The protein below binds the small molecule below.
Small molecule (SMILES): CC(=O)N[C@H]1[C@H](O[C@H]2[C@H](O)[C@@H](NC(C)=O)CO[C@@H]2CO)O[C@H](CO)[C@@H](O)[C@@H]1O

Binding-site contacts:
Ligand atom N2 contacts residue ASN1098 of chain 1.A at 2.9 Å (h-bond).
Ligand atom C7 contacts residue ASN1098 of chain 1.A at 3.5 Å.
Ligand atom C5 contacts residue HIS1101 of chain 1.A at 4.3 Å.
Ligand atom C6 contacts residue HIS1101 of chain 1.A at 3.9 Å.
Ligand atom C5 contacts residue PHE1103 of chain 1.A at 4.4 Å (hydrophobic).
Ligand atom C6 contacts residue PHE1103 of chain 1.A at 3.6 Å (hydrophobic).
Ligand atom O5 contacts residue HIS1101 of chain 1.A at 4.4 Å.
Ligand atom C5 contacts residue ASN1098 of chain 1.A at 3.7 Å.
Ligand atom O6 contacts residue PHE1103 of chain 1.A at 4.1 Å.
Ligand atom O7 contacts residue THR1100 of chain 1.A at 3.0 Å (h-bond).
Ligand atom O5 contacts residue ASN1098 of chain 1.A at 2.5 Å (h-bond).
Ligand atom C8 contacts residue HIS1101 of chain 1.A at 4.2 Å.
Ligand atom C2 contacts residue ASN1098 of chain 1.A at 2.5 Å.
Ligand atom C1 contacts residue THR1100 of chain 1.A at 3.9 Å.
Ligand atom O5 contacts residue PHE1103 of chain 1.A at 4.0 Å.
Ligand atom C3 contacts residue ASN1098 of chain 1.A at 3.8 Å.
Ligand atom C8 contacts residue ASN1098 of chain 1.A at 3.8 Å.
Ligand atom C4 contacts residue ASN1098 of chain 1.A at 4.3 Å.
Ligand atom C1 contacts residue ASN1098 of chain 1.A at 1.4 Å.
Ligand atom C7 contacts residue THR1100 of chain 1.A at 4.1 Å.
Ligand atom O7 contacts residue ASN1098 of chain 1.A at 3.8 Å.

Sequence of chain 1.A:
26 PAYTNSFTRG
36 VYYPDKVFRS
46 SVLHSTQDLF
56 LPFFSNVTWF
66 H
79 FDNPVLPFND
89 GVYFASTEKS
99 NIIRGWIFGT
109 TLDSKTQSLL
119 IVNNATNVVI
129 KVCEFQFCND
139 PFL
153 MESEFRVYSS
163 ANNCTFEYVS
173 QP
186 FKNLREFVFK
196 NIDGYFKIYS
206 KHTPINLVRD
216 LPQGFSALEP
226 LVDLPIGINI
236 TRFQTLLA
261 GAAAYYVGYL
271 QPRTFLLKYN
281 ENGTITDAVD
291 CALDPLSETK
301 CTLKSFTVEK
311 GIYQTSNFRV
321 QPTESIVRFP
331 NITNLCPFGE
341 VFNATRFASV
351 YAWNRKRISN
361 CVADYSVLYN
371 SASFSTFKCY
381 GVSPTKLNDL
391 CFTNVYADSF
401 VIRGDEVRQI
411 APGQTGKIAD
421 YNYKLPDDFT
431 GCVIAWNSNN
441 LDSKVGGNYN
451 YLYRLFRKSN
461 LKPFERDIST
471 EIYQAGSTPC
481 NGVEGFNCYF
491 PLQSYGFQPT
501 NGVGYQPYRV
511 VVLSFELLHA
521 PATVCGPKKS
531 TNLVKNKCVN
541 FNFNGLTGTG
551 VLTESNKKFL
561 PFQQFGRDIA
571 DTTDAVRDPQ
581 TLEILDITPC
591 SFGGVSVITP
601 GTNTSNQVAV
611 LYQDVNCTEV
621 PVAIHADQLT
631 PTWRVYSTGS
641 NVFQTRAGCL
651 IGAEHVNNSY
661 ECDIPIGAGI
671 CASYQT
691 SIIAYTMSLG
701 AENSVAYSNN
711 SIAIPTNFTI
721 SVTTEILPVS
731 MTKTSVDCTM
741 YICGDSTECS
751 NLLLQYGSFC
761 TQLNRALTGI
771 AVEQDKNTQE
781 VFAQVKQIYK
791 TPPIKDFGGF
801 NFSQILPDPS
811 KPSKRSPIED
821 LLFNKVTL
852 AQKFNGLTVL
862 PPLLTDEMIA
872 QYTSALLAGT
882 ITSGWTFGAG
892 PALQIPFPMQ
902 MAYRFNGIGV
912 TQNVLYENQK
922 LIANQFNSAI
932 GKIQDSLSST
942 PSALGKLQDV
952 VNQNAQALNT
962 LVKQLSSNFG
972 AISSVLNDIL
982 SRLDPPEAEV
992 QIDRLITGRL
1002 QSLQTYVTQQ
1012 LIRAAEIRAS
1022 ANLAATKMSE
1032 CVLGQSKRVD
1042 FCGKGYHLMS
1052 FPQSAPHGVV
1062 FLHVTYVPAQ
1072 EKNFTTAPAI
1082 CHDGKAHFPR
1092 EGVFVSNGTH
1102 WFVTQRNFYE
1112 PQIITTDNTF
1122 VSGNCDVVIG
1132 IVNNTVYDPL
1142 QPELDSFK